The protein below binds the small molecule below.
Small molecule (SMILES): CC[C@H](C)[C@H](NC(=O)[C@H](CO)NC(=O)[C@H](CC1=c2ccccc2=NC1)NC(=O)[C@@H](N)CC(=O)O)C(=O)O

Sequence of chain 1.A:
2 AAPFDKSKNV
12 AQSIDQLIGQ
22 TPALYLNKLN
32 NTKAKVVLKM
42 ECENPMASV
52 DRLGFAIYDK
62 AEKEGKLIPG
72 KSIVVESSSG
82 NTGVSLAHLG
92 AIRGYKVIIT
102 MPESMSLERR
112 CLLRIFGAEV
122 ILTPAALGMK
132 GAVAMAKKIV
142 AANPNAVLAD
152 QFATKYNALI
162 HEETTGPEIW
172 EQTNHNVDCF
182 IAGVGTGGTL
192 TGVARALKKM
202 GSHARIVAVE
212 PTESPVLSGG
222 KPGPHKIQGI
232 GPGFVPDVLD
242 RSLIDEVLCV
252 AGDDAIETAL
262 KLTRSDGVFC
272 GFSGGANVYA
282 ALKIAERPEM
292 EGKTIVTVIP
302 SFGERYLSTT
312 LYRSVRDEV

Binding-site contacts:
Ligand atom O contacts residue GLN229 of chain 1.A at 3.9 Å.
Ligand atom CA contacts residue PRO225 of chain 1.A at 3.8 Å (hydrophobic).
Ligand atom CG contacts residue GLY224 of chain 1.A at 3.4 Å.
Ligand atom OD1 contacts residue GLY232 of chain 1.A at 3.3 Å (h-bond).
Ligand atom O contacts residue SER80 of chain 1.A at 3.7 Å.
Ligand atom OXT contacts residue GLY81 of chain 1.A at 3.6 Å.
Ligand atom CD1 contacts residue PRO233 of chain 1.A at 3.8 Å (hydrophobic).
Ligand atom CG contacts residue PRO225 of chain 1.A at 3.7 Å (hydrophobic).
Ligand atom OD2 contacts residue PRO225 of chain 1.A at 3.5 Å (h-bond).
Ligand atom CG2 contacts residue GLN152 of chain 1.A at 3.5 Å.
Ligand atom O contacts residue THR83 of chain 1.A at 3.9 Å.
Ligand atom N contacts residue PRO225 of chain 1.A at 3.8 Å.
Ligand atom OXT contacts residue ASN82 of chain 1.A at 3.2 Å (h-bond).
Ligand atom CG1 contacts residue GLY230 of chain 1.A at 3.5 Å.
Ligand atom OG contacts residue SER80 of chain 1.A at 3.1 Å (h-bond).
Ligand atom CD1 contacts residue GLY186 of chain 1.A at 3.9 Å.
Ligand atom OG contacts residue ARG110 of chain 1.A at 3.0 Å (salt-bridge).
Ligand atom OD2 contacts residue GLY224 of chain 1.A at 2.5 Å (h-bond).
Ligand atom CB contacts residue SER80 of chain 1.A at 3.5 Å.
Ligand atom OG contacts residue GLY81 of chain 1.A at 3.7 Å.
Ligand atom C contacts residue GLN152 of chain 1.A at 3.9 Å.
Ligand atom CD1 contacts residue PRO233 of chain 1.A at 3.2 Å (hydrophobic).
Ligand atom OD1 contacts residue HIS226 of chain 1.A at 3.5 Å.
Ligand atom CB contacts residue PRO225 of chain 1.A at 3.6 Å (hydrophobic).
Ligand atom O contacts residue SER79 of chain 1.A at 2.7 Å (h-bond).
Ligand atom CZ3 contacts residue MET130 of chain 1.A at 3.9 Å (hydrophobic).
Ligand atom O contacts residue GLN152 of chain 1.A at 3.0 Å (h-bond).
Ligand atom CB contacts residue GLY232 of chain 1.A at 3.5 Å.
Ligand atom O contacts residue MET130 of chain 1.A at 3.2 Å.
Ligand atom OXT contacts residue THR83 of chain 1.A at 3.0 Å (h-bond).
Ligand atom CG contacts residue PRO233 of chain 1.A at 3.8 Å (hydrophobic).
Ligand atom CE2 contacts residue PRO233 of chain 1.A at 3.8 Å (hydrophobic).
Ligand atom C contacts residue SER79 of chain 1.A at 3.3 Å.
Ligand atom CB contacts residue ARG110 of chain 1.A at 3.8 Å.
Ligand atom NE1 contacts residue PRO233 of chain 1.A at 3.2 Å (h-bond).
Ligand atom OXT contacts residue SER79 of chain 1.A at 3.4 Å (h-bond).
Ligand atom CA contacts residue SER80 of chain 1.A at 3.5 Å.
Ligand atom O contacts residue GLY230 of chain 1.A at 2.8 Å (h-bond).
Ligand atom CZ3 contacts residue PHE153 of chain 1.A at 3.7 Å (hydrophobic).
Ligand atom CH2 contacts residue MET130 of chain 1.A at 3.7 Å (hydrophobic).